Sequence of chain 1.A:
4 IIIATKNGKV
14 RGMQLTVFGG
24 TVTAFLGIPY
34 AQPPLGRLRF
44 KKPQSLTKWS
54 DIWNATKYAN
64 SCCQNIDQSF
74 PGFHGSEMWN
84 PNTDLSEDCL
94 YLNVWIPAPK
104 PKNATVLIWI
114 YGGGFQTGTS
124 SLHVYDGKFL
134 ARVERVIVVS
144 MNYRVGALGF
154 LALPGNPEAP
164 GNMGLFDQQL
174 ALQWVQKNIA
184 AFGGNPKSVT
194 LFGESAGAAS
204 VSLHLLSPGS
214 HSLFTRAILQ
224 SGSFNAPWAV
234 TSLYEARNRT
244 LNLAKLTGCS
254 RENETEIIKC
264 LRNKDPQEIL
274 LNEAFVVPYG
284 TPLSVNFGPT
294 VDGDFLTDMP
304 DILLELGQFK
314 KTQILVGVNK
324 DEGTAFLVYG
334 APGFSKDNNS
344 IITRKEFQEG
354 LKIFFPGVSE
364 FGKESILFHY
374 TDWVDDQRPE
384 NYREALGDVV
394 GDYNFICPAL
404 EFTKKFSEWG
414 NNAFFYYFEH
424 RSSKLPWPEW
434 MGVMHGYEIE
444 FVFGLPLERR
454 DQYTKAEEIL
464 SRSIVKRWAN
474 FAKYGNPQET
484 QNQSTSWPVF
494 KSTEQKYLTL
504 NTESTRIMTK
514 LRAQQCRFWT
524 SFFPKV

This protein binds this small molecule.
Small molecule (SMILES): CC(=O)N[C@@H]1[C@@H](O)[C@H](O)[C@@H](CO)O[C@H]1O

Binding-site contacts:
Ligand atom N2 contacts residue GLU259 of chain 1.A at 4.0 Å.
Ligand atom C8 contacts residue GLU259 of chain 1.A at 4.3 Å.
Ligand atom C3 contacts residue ASN256 of chain 1.A at 3.9 Å.
Ligand atom C4 contacts residue ASN256 of chain 1.A at 4.2 Å.
Ligand atom O5 contacts residue ASN256 of chain 1.A at 2.3 Å (h-bond).
Ligand atom C2 contacts residue ASN256 of chain 1.A at 2.6 Å.
Ligand atom C7 contacts residue ASN256 of chain 1.A at 4.3 Å.
Ligand atom N2 contacts residue ASN256 of chain 1.A at 3.0 Å (h-bond).
Ligand atom C5 contacts residue ASN256 of chain 1.A at 3.6 Å.
Ligand atom O6 contacts residue ASN256 of chain 1.A at 4.4 Å.
Ligand atom C1 contacts residue ASN256 of chain 1.A at 1.4 Å.
Ligand atom O7 contacts residue THR258 of chain 1.A at 4.4 Å.